This protein binds this small molecule.
Small molecule (SMILES): O[C@@H]1[C@@H](O)[C@@H](O)OC[C@H]1O

Sequence of chain 2.A:
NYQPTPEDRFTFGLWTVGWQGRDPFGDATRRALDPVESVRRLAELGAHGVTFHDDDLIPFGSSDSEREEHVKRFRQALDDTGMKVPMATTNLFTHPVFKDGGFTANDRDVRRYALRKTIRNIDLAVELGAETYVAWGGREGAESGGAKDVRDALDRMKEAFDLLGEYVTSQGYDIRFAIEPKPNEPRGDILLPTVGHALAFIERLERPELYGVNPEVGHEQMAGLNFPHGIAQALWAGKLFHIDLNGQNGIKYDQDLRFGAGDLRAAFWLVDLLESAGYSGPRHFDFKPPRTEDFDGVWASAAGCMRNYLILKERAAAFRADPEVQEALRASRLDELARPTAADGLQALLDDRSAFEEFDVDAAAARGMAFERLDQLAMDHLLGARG

Binding-site contacts:
Ligand atom O1 contacts residue HIS53 of chain 2.A at 3.1 Å.
Ligand atom C3 contacts residue XLS1 of chain 2.B at 1.3 Å.
Ligand atom C2 contacts residue XLS1 of chain 2.B at 0.6 Å.
Ligand atom C3 contacts residue ASP286 of chain 2.A at 3.4 Å.
Ligand atom C5 contacts residue PHE93 of chain 2.A at 3.8 Å (hydrophobic).
Ligand atom O2 contacts residue ASP286 of chain 2.A at 2.5 Å (salt-bridge).
Ligand atom O3 contacts residue TRP15 of chain 2.A at 4.0 Å.
Ligand atom O4 contacts residue XLS1 of chain 2.B at 1.1 Å.
Ligand atom O5 contacts residue XLS1 of chain 2.B at 2.3 Å.
Ligand atom O5 contacts residue TRP136 of chain 2.A at 3.4 Å.
Ligand atom C2 contacts residue ASP286 of chain 2.A at 3.3 Å.
Ligand atom C3 contacts residue TRP15 of chain 2.A at 3.6 Å (hydrophobic).
Ligand atom O2 contacts residue TRP15 of chain 2.A at 3.7 Å.
Ligand atom C4 contacts residue HIS53 of chain 2.A at 3.7 Å.
Ligand atom C5 contacts residue TRP136 of chain 2.A at 3.3 Å (hydrophobic).
Ligand atom O1 contacts residue TRP15 of chain 2.A at 3.0 Å (h-bond).
Ligand atom O5 contacts residue PHE93 of chain 2.A at 3.3 Å.
Ligand atom O3 contacts residue ASP244 of chain 2.A at 3.1 Å (salt-bridge).
Ligand atom C4 contacts residue GLU180 of chain 2.A at 3.8 Å.
Ligand atom C1 contacts residue HIS53 of chain 2.A at 3.6 Å.
Ligand atom O4 contacts residue GLU180 of chain 2.A at 3.8 Å.
Ligand atom O4 contacts residue HIS53 of chain 2.A at 3.7 Å.
Ligand atom O4 contacts residue THR89 of chain 2.A at 3.6 Å.
Ligand atom C4 contacts residue TRP136 of chain 2.A at 3.8 Å (hydrophobic).
Ligand atom C5 contacts residue HIS53 of chain 2.A at 3.0 Å.
Ligand atom C2 contacts residue MN1 of chain 2.E at 3.7 Å.
Ligand atom O3 contacts residue GLU180 of chain 2.A at 3.1 Å (salt-bridge).
Ligand atom C3 contacts residue MN1 of chain 2.E at 3.5 Å.
Ligand atom C5 contacts residue XLS1 of chain 2.B at 1.0 Å.
Ligand atom C1 contacts residue XLS1 of chain 2.B at 1.7 Å.
Ligand atom O4 contacts residue VAL134 of chain 2.A at 3.9 Å.
Ligand atom O3 contacts residue MN1 of chain 2.E at 2.3 Å.
Ligand atom O5 contacts residue HIS53 of chain 2.A at 3.0 Å (h-bond).
Ligand atom O2 contacts residue XLS1 of chain 2.B at 1.1 Å (h-bond).
Ligand atom O2 contacts residue MN1 of chain 2.E at 3.5 Å.
Ligand atom O3 contacts residue XLS1 of chain 2.B at 0.6 Å (h-bond).
Ligand atom C1 contacts residue TRP15 of chain 2.A at 4.0 Å (hydrophobic).
Ligand atom C4 contacts residue XLS1 of chain 2.B at 0.5 Å.
Ligand atom O1 contacts residue XLS1 of chain 2.B at 2.3 Å (h-bond).
Ligand atom O3 contacts residue ASP286 of chain 2.A at 2.7 Å (salt-bridge).